Sequence of chain 21.E:
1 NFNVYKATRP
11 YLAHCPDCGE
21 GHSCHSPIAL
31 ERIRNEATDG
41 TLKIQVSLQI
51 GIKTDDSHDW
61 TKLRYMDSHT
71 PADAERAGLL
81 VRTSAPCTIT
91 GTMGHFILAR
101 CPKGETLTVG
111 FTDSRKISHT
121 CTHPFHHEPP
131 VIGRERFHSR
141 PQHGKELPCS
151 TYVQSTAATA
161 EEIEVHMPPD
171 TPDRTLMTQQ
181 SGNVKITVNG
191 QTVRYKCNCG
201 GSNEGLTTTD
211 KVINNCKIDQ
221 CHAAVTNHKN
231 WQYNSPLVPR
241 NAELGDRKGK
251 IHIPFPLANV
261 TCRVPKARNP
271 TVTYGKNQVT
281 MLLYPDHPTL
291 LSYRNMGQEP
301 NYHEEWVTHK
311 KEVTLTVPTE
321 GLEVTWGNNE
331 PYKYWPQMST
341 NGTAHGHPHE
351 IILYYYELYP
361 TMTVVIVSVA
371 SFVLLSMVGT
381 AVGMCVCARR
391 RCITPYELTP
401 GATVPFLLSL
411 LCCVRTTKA

A protein and the small-molecule ligand that binds it are described below.
Small molecule (SMILES): CC(=O)N[C@@H]1[C@@H](O)[C@H](O)[C@@H](CO)O[C@H]1O

Binding-site contacts:
Ligand atom C6 contacts residue LYS115 of chain 21.D at 4.3 Å.
Ligand atom C8 contacts residue ASN259 of chain 21.E at 4.4 Å.
Ligand atom C3 contacts residue ASN259 of chain 21.E at 3.7 Å.
Ligand atom C6 contacts residue THR116 of chain 21.D at 4.5 Å.
Ligand atom C7 contacts residue ASN259 of chain 21.E at 3.1 Å.
Ligand atom C1 contacts residue ASN259 of chain 21.E at 1.4 Å.
Ligand atom O5 contacts residue ASN259 of chain 21.E at 2.3 Å (h-bond).
Ligand atom O6 contacts residue THR116 of chain 21.D at 3.2 Å (h-bond).
Ligand atom O6 contacts residue ASN259 of chain 21.E at 4.4 Å.
Ligand atom C4 contacts residue ASN259 of chain 21.E at 4.1 Å.
Ligand atom O7 contacts residue ASN259 of chain 21.E at 2.7 Å (h-bond).
Ligand atom O5 contacts residue THR116 of chain 21.D at 3.8 Å.
Ligand atom O7 contacts residue LYS181 of chain 21.D at 4.3 Å.
Ligand atom O6 contacts residue LYS115 of chain 21.D at 3.5 Å (salt-bridge).
Ligand atom C5 contacts residue ASN259 of chain 21.E at 3.6 Å.
Ligand atom O7 contacts residue GLU117 of chain 21.D at 4.3 Å.
Ligand atom C2 contacts residue ASN259 of chain 21.E at 2.4 Å.
Ligand atom N2 contacts residue ASN259 of chain 21.E at 3.0 Å (h-bond).

Sequence of chain 21.D:
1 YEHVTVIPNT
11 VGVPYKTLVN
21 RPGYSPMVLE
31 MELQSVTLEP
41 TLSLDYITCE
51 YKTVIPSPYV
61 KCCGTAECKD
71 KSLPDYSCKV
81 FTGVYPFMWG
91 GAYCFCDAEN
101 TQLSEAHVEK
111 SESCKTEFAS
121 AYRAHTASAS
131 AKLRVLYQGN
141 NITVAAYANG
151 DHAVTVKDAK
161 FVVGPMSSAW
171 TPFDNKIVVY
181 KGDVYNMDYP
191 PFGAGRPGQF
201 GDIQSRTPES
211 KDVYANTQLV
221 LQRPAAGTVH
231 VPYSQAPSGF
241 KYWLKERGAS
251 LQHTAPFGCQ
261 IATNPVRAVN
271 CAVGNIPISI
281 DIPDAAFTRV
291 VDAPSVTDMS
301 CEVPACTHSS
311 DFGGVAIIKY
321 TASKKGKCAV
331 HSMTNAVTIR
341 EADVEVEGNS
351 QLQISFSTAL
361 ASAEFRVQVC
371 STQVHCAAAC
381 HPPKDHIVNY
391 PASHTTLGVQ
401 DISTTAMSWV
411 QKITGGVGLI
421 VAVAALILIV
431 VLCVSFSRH